Binding-site contacts:
Ligand atom O3 contacts residue HIS288 of chain 1.D at 4.1 Å.
Ligand atom O1 contacts residue ASP296 of chain 1.D at 4.0 Å.
Ligand atom C4 contacts residue HIS97 of chain 1.D at 4.1 Å.
Ligand atom O4 contacts residue TRP42 of chain 1.D at 4.3 Å.
Ligand atom C5 contacts residue PHE138 of chain 1.D at 4.2 Å (hydrophobic).
Ligand atom C6 contacts residue PHE330 of chain 1.D at 4.1 Å (hydrophobic).
Ligand atom C4 contacts residue ASP328 of chain 1.D at 3.7 Å.
Ligand atom C2 contacts residue HIS264 of chain 1.D at 3.7 Å.
Ligand atom C2 contacts residue ASP328 of chain 1.D at 3.8 Å.
Ligand atom O1 contacts residue LYS230 of chain 1.D at 3.0 Å (salt-bridge).
Ligand atom C1 contacts residue LYS230 of chain 1.D at 4.3 Å.
Ligand atom C2 contacts residue TRP187 of chain 1.D at 3.8 Å (hydrophobic).
Ligand atom O2 contacts residue HIS264 of chain 1.D at 3.2 Å.
Ligand atom O2 contacts residue GLU228 of chain 1.D at 3.4 Å (salt-bridge).
Ligand atom O4 contacts residue HIS97 of chain 1.D at 2.8 Å (h-bond).
Ligand atom C3 contacts residue ASP328 of chain 1.D at 3.8 Å.
Ligand atom O3 contacts residue ASN185 of chain 1.D at 3.9 Å.
Ligand atom C6 contacts residue HIS97 of chain 1.D at 4.2 Å.
Ligand atom O3 contacts residue MN1 of chain 1.O at 2.7 Å.
Ligand atom O4 contacts residue ASN134 of chain 1.D at 4.2 Å.
Ligand atom C2 contacts residue MN1 of chain 1.O at 3.4 Å.
Ligand atom C3 contacts residue TRP187 of chain 1.D at 3.7 Å (hydrophobic).
Ligand atom O2 contacts residue MN1 of chain 1.O at 2.5 Å.
Ligand atom C5 contacts residue TRP187 of chain 1.D at 4.0 Å (hydrophobic).
Ligand atom C2 contacts residue GLU228 of chain 1.D at 3.6 Å.
Ligand atom O5 contacts residue TRP187 of chain 1.D at 4.2 Å.
Ligand atom O1 contacts residue TRP187 of chain 1.D at 3.8 Å.
Ligand atom C6 contacts residue ILE47 of chain 1.D at 3.5 Å (hydrophobic).
Ligand atom C6 contacts residue TRP42 of chain 1.D at 4.2 Å (hydrophobic).
Ligand atom O3 contacts residue TRP187 of chain 1.D at 4.0 Å.
Ligand atom O2 contacts residue ASP261 of chain 1.D at 3.7 Å.
Ligand atom C3 contacts residue MN1 of chain 1.O at 3.6 Å.
Ligand atom C3 contacts residue GLU228 of chain 1.D at 3.4 Å.
Ligand atom C6 contacts residue PHE138 of chain 1.D at 3.9 Å (hydrophobic).
Ligand atom C1 contacts residue HIS264 of chain 1.D at 4.3 Å.
Ligand atom O3 contacts residue GLU228 of chain 1.D at 2.4 Å (salt-bridge).
Ligand atom O3 contacts residue ASP328 of chain 1.D at 3.3 Å (salt-bridge).
Ligand atom O2 contacts residue ASP328 of chain 1.D at 2.7 Å (salt-bridge).
Ligand atom O1 contacts residue HIS264 of chain 1.D at 3.7 Å.
Ligand atom C1 contacts residue TRP187 of chain 1.D at 3.6 Å (hydrophobic).

The small molecule below binds the protein below.
Small molecule (SMILES): C[C@@H]1O[C@H](O)[C@H](O)[C@H](O)[C@H]1O

Sequence of chain 1.D:
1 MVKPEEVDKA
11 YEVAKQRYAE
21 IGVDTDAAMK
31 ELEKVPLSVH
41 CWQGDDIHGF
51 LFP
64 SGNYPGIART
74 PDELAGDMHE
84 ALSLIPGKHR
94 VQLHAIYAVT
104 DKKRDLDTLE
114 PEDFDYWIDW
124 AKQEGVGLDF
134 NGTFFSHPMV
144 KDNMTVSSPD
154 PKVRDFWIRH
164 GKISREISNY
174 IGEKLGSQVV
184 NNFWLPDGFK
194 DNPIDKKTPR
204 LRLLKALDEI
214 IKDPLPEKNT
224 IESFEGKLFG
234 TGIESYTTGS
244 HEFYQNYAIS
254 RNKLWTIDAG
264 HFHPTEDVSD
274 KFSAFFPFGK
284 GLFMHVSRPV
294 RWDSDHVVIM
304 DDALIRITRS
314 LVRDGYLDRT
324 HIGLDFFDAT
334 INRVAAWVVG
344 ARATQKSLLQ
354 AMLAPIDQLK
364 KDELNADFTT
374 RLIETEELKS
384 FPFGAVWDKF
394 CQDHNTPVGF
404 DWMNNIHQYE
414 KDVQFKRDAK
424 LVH